A protein and the small-molecule ligand that binds it are described below.
Small molecule (SMILES): COc1cc(-c2cncc(-c3ccc(N4CCNCC4)cc3)c2)cc(OC)c1OC

Sequence of chain 1.D:
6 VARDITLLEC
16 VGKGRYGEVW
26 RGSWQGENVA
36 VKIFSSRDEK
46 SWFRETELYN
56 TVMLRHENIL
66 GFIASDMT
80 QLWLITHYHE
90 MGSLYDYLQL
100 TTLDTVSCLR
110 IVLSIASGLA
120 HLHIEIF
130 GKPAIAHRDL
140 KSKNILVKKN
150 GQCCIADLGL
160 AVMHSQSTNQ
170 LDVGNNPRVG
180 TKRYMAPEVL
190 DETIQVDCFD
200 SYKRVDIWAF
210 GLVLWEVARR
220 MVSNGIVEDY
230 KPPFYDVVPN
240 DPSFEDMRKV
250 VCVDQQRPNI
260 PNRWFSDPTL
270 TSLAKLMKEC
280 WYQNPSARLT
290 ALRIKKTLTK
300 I

Binding-site contacts:
Ligand atom C14 contacts residue TYR87 of chain 1.D at 3.7 Å (hydrophobic).
Ligand atom C18 contacts residue TYR87 of chain 1.D at 3.6 Å (hydrophobic).
Ligand atom C30 contacts residue ASN143 of chain 1.D at 3.7 Å.
Ligand atom C20 contacts residue VAL16 of chain 1.D at 3.8 Å (hydrophobic).
Ligand atom C18 contacts residue HIS88 of chain 1.D at 3.6 Å.
Ligand atom N15 contacts residue HIS88 of chain 1.D at 3.1 Å (h-bond).
Ligand atom C12 contacts residue LEU145 of chain 1.D at 3.8 Å (hydrophobic).
Ligand atom C14 contacts residue HIS88 of chain 1.D at 3.1 Å.
Ligand atom C08 contacts residue LEU145 of chain 1.D at 3.8 Å (hydrophobic).
Ligand atom O05 contacts residue LYS37 of chain 1.D at 3.3 Å.
Ligand atom C22 contacts residue VAL16 of chain 1.D at 3.9 Å (hydrophobic).
Ligand atom C19 contacts residue VAL16 of chain 1.D at 3.9 Å (hydrophobic).
Ligand atom C01 contacts residue LEU83 of chain 1.D at 3.7 Å (hydrophobic).
Ligand atom C01 contacts residue ALA35 of chain 1.D at 3.8 Å (hydrophobic).
Ligand atom O29 contacts residue ALA155 of chain 1.D at 4.0 Å.
Ligand atom N15 contacts residue ALA35 of chain 1.D at 4.0 Å.
Ligand atom C06 contacts residue ASP156 of chain 1.D at 3.8 Å.
Ligand atom C10 contacts residue THR85 of chain 1.D at 4.0 Å.
Ligand atom C01 contacts residue THR85 of chain 1.D at 3.2 Å.
Ligand atom C06 contacts residue LYS37 of chain 1.D at 3.9 Å.
Ligand atom N15 contacts residue TYR87 of chain 1.D at 3.8 Å.
Ligand atom C11 contacts residue LEU145 of chain 1.D at 3.8 Å (hydrophobic).
Ligand atom C21 contacts residue VAL16 of chain 1.D at 3.7 Å (hydrophobic).
Ligand atom C19 contacts residue TYR87 of chain 1.D at 3.9 Å (hydrophobic).
Ligand atom C09 contacts residue LEU145 of chain 1.D at 3.9 Å (hydrophobic).
Ligand atom C20 contacts residue GLY91 of chain 1.D at 4.0 Å.
Ligand atom C17 contacts residue VAL16 of chain 1.D at 3.9 Å (hydrophobic).
Ligand atom C12 contacts residue VAL24 of chain 1.D at 4.0 Å (hydrophobic).
Ligand atom C22 contacts residue GLY91 of chain 1.D at 3.9 Å.
Ligand atom C28 contacts residue VAL16 of chain 1.D at 3.6 Å (hydrophobic).
Ligand atom C18 contacts residue GLY91 of chain 1.D at 3.6 Å.
Ligand atom C10 contacts residue VAL24 of chain 1.D at 3.9 Å (hydrophobic).
Ligand atom C30 contacts residue LYS142 of chain 1.D at 3.5 Å.
Ligand atom O02 contacts residue LYS37 of chain 1.D at 3.4 Å.
Ligand atom C06 contacts residue GLU50 of chain 1.D at 3.5 Å.
Ligand atom C16 contacts residue LEU145 of chain 1.D at 3.6 Å (hydrophobic).
Ligand atom C01 contacts residue LYS37 of chain 1.D at 3.7 Å.
Ligand atom C17 contacts residue GLY91 of chain 1.D at 3.7 Å.
Ligand atom C16 contacts residue ALA35 of chain 1.D at 3.7 Å (hydrophobic).
Ligand atom C19 contacts residue GLY91 of chain 1.D at 3.7 Å.